A protein and the small-molecule ligand that binds it are described below.
Small molecule (SMILES): CCc1nc(N)nc(NCCNS(=O)(=O)c2ccc3ccccc3c2)c1-c1ccc2c(c1)N(CCCOC)C(=O)C(C)(C)O2

Sequence of chain 1.B:
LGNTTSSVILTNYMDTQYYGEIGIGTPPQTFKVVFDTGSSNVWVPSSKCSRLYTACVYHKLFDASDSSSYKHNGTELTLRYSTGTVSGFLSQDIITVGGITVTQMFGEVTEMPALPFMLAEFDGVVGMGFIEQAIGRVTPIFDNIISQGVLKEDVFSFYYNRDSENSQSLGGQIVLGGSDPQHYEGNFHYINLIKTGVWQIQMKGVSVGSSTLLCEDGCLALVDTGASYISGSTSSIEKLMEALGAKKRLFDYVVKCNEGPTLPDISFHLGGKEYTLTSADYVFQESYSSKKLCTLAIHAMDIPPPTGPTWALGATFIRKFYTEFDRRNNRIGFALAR

Binding-site contacts:
Ligand atom N4 contacts residue GLY40 of chain 1.B at 3.7 Å.
Ligand atom C32 contacts residue ALA302 of chain 1.B at 3.4 Å (hydrophobic).
Ligand atom C2 contacts residue GLY228 of chain 1.B at 3.6 Å.
Ligand atom C7 contacts residue THR85 of chain 1.B at 3.5 Å.
Ligand atom N4 contacts residue ASP226 of chain 1.B at 3.0 Å (salt-bridge).
Ligand atom C29 contacts residue TYR231 of chain 1.B at 3.4 Å (hydrophobic).
Ligand atom C6 contacts residue VAL36 of chain 1.B at 3.5 Å (hydrophobic).
Ligand atom C3 contacts residue ASP38 of chain 1.B at 3.5 Å.
Ligand atom C3 contacts residue GLY228 of chain 1.B at 3.5 Å.
Ligand atom N2 contacts residue ASP38 of chain 1.B at 2.6 Å (salt-bridge).
Ligand atom O4 contacts residue ALA229 of chain 1.B at 3.5 Å.
Ligand atom C3 contacts residue TYR83 of chain 1.B at 3.6 Å (hydrophobic).
Ligand atom C4 contacts residue GLY228 of chain 1.B at 3.4 Å.
Ligand atom C16 contacts residue SER230 of chain 1.B at 3.3 Å.
Ligand atom O1 contacts residue TYR20 of chain 1.B at 3.4 Å (h-bond).
Ligand atom N3 contacts residue THR85 of chain 1.B at 3.1 Å (h-bond).
Ligand atom N2 contacts residue GLY228 of chain 1.B at 3.6 Å (h-bond).
Ligand atom C2 contacts residue ASP38 of chain 1.B at 3.5 Å.
Ligand atom C1 contacts residue GLY228 of chain 1.B at 3.4 Å.
Ligand atom C19 contacts residue THR227 of chain 1.B at 3.3 Å.
Ligand atom N1 contacts residue GLY228 of chain 1.B at 3.6 Å (h-bond).
Ligand atom C19 contacts residue TYR20 of chain 1.B at 3.4 Å (hydrophobic).
Ligand atom C11 contacts residue GLY228 of chain 1.B at 3.5 Å.
Ligand atom O4 contacts residue SER230 of chain 1.B at 3.5 Å (h-bond).
Ligand atom C30 contacts residue TYR231 of chain 1.B at 3.6 Å (hydrophobic).
Ligand atom O5 contacts residue SER230 of chain 1.B at 2.9 Å (h-bond).
Ligand atom C16 contacts residue THR18 of chain 1.B at 3.6 Å.
Ligand atom C32 contacts residue MET303 of chain 1.B at 3.1 Å (hydrophobic).
Ligand atom N2 contacts residue TYR83 of chain 1.B at 3.6 Å.
Ligand atom C32 contacts residue HIS301 of chain 1.B at 3.6 Å.
Ligand atom O3 contacts residue GLN19 of chain 1.B at 3.4 Å.
Ligand atom C18 contacts residue GLY228 of chain 1.B at 3.6 Å.
Ligand atom C21 contacts residue MET303 of chain 1.B at 3.6 Å (hydrophobic).
Ligand atom O4 contacts residue TYR231 of chain 1.B at 3.1 Å (h-bond).
Ligand atom C31 contacts residue MET303 of chain 1.B at 3.2 Å (hydrophobic).
Ligand atom N4 contacts residue ASP38 of chain 1.B at 3.0 Å (salt-bridge).
Ligand atom C18 contacts residue THR18 of chain 1.B at 3.3 Å.
Ligand atom C20 contacts residue SER84 of chain 1.B at 3.7 Å.
Ligand atom C5 contacts residue ASP38 of chain 1.B at 3.5 Å.
Ligand atom N6 contacts residue ALA229 of chain 1.B at 3.6 Å.